Sequence of chain 3.A:
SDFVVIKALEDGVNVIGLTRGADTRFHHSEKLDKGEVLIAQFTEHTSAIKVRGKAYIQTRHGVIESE

The protein below binds the small molecule below.
Small molecule (SMILES): N[C@@H](Cc1c[nH]c2ccccc12)C(=O)O

Binding-site contacts:
Ligand atom C contacts residue GLY25 of chain 3.A at 3.3 Å.
Ligand atom O contacts residue THR47 of chain 3.B at 3.5 Å.
Ligand atom C contacts residue THR47 of chain 3.B at 3.4 Å.
Ligand atom CD1 contacts residue SER51 of chain 3.A at 3.2 Å.
Ligand atom C contacts residue SER51 of chain 3.A at 3.5 Å.
Ligand atom NE1 contacts residue SER51 of chain 3.A at 3.7 Å.
Ligand atom CB contacts residue THR23 of chain 3.A at 3.8 Å.
Ligand atom CD1 contacts residue THR47 of chain 3.B at 3.6 Å.
Ligand atom CE3 contacts residue HIS31 of chain 3.B at 3.9 Å.
Ligand atom N contacts residue ASP27 of chain 3.A at 3.3 Å (salt-bridge).
Ligand atom CZ2 contacts residue ILE53 of chain 3.B at 3.6 Å (hydrophobic).
Ligand atom CA contacts residue SER51 of chain 3.A at 3.9 Å.
Ligand atom O contacts residue ARG24 of chain 3.A at 3.7 Å.
Ligand atom CA contacts residue GLY25 of chain 3.A at 3.5 Å.
Ligand atom OXT contacts residue GLY25 of chain 3.A at 3.9 Å.
Ligand atom CE2 contacts residue ALA44 of chain 3.B at 3.8 Å (hydrophobic).
Ligand atom O contacts residue SER51 of chain 3.A at 2.9 Å (h-bond).
Ligand atom N contacts residue THR28 of chain 3.A at 3.0 Å (h-bond).
Ligand atom CA contacts residue THR23 of chain 3.A at 3.8 Å.
Ligand atom NE1 contacts residue ALA44 of chain 3.B at 3.8 Å.
Ligand atom CD2 contacts residue THR50 of chain 3.B at 3.7 Å.
Ligand atom CZ2 contacts residue THR50 of chain 3.B at 3.8 Å.
Ligand atom CB contacts residue THR28 of chain 3.A at 3.6 Å.
Ligand atom CH2 contacts residue GLY21 of chain 3.B at 3.7 Å.
Ligand atom N contacts residue GLY25 of chain 3.A at 2.7 Å (h-bond).
Ligand atom CZ2 contacts residue ALA44 of chain 3.B at 3.6 Å (hydrophobic).
Ligand atom O contacts residue GLY25 of chain 3.A at 3.1 Å (h-bond).
Ligand atom CG contacts residue SER51 of chain 3.A at 3.6 Å.
Ligand atom OXT contacts residue THR47 of chain 3.B at 2.4 Å (h-bond).
Ligand atom NE1 contacts residue GLN45 of chain 3.B at 2.6 Å (h-bond).
Ligand atom CD1 contacts residue GLN45 of chain 3.B at 3.6 Å.
Ligand atom CE2 contacts residue GLN45 of chain 3.B at 3.6 Å.
Ligand atom OXT contacts residue HIS49 of chain 3.B at 3.8 Å.
Ligand atom N contacts residue THR23 of chain 3.A at 2.9 Å (h-bond).
Ligand atom CA contacts residue THR28 of chain 3.A at 3.3 Å.
Ligand atom CB contacts residue SER51 of chain 3.A at 3.3 Å.
Ligand atom CE2 contacts residue THR50 of chain 3.B at 3.7 Å.
Ligand atom CZ3 contacts residue GLY21 of chain 3.B at 3.6 Å.
Ligand atom C contacts residue THR50 of chain 3.B at 3.9 Å.
Ligand atom OXT contacts residue THR50 of chain 3.B at 2.8 Å (h-bond).

Sequence of chain 3.B:
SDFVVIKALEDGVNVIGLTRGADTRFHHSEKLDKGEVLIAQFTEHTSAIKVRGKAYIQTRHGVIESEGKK